A small-molecule ligand and the protein it binds are described below.
Small molecule (SMILES): CC(=O)N[C@@H]1[C@@H](O)[C@H](O)[C@@H](CO)O[C@H]1O

Sequence of chain 1.A:
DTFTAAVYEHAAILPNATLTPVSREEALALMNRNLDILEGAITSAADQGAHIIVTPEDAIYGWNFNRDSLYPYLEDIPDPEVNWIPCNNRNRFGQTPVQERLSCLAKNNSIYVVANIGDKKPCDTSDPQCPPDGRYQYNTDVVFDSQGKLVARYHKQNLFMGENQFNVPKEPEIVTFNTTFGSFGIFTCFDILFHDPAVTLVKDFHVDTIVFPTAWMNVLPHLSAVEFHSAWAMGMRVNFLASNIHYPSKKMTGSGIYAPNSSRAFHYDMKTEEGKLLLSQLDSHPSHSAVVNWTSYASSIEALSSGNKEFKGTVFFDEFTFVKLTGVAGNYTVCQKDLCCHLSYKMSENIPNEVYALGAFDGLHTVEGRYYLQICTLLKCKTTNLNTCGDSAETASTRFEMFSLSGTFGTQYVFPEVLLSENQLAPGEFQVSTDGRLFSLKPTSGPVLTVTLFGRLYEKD

Binding-site contacts:
Ligand atom C4 contacts residue ASN352 of chain 1.A at 4.2 Å.
Ligand atom C8 contacts residue ALA350 of chain 1.A at 3.6 Å (hydrophobic).
Ligand atom C8 contacts residue GLY351 of chain 1.A at 3.7 Å.
Ligand atom C7 contacts residue ASN352 of chain 1.A at 3.3 Å.
Ligand atom C7 contacts residue GLY351 of chain 1.A at 4.0 Å.
Ligand atom O5 contacts residue ASN352 of chain 1.A at 2.3 Å (h-bond).
Ligand atom C1 contacts residue ASN352 of chain 1.A at 1.4 Å.
Ligand atom O7 contacts residue GLY351 of chain 1.A at 4.2 Å.
Ligand atom N2 contacts residue ASN352 of chain 1.A at 3.0 Å (h-bond).
Ligand atom C1 contacts residue SER365 of chain 1.A at 4.5 Å.
Ligand atom C2 contacts residue ASN352 of chain 1.A at 2.5 Å.
Ligand atom C1 contacts residue GLY351 of chain 1.A at 4.4 Å.
Ligand atom C3 contacts residue ASN352 of chain 1.A at 3.8 Å.
Ligand atom C5 contacts residue ASN352 of chain 1.A at 3.6 Å.
Ligand atom O7 contacts residue ASN352 of chain 1.A at 3.0 Å (h-bond).